Sequence of chain 1.X:
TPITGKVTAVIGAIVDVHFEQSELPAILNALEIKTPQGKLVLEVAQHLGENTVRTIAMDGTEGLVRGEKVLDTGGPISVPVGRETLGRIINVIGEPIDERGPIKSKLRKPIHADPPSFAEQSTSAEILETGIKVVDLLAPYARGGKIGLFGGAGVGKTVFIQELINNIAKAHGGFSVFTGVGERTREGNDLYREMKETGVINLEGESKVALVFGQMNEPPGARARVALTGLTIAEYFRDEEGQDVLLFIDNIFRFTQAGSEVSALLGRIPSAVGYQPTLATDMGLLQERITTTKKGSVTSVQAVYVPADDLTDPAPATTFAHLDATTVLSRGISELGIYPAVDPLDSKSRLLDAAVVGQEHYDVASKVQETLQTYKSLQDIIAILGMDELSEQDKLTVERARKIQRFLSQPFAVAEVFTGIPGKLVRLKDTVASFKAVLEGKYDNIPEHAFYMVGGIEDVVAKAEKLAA

This small molecule binds to this protein.
Small molecule (SMILES): Nc1ncnc2c1ncn2[C@@H]1O[C@H](CO[P](=O)(O)O[P](=O)(O)NP(=O)(O)O)[C@@H](O)[C@H]1O

Sequence of chain 1.T:
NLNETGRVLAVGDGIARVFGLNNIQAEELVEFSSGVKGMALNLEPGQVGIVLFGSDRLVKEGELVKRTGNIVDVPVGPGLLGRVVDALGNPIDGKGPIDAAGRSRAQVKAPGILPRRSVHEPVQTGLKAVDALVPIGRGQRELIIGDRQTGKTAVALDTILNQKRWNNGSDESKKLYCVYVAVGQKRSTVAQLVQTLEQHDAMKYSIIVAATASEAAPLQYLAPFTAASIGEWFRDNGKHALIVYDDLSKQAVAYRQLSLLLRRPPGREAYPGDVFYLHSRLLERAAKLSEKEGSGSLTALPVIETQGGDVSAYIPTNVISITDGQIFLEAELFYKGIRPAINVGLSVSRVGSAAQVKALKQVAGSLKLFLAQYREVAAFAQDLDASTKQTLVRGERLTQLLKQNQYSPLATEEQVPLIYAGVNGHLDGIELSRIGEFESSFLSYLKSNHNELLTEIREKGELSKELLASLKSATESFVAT

Binding-site contacts:
Ligand atom O2B contacts residue THR164 of chain 1.X at 2.4 Å (h-bond).
Ligand atom C2 contacts residue TYR345 of chain 1.X at 3.5 Å (hydrophobic).
Ligand atom O1B contacts residue GLY162 of chain 1.X at 3.0 Å (h-bond).
Ligand atom O1B contacts residue LYS163 of chain 1.X at 2.5 Å (salt-bridge).
Ligand atom C4 contacts residue TYR345 of chain 1.X at 3.4 Å (hydrophobic).
Ligand atom O4' contacts residue GLY160 of chain 1.X at 3.5 Å (h-bond).
Ligand atom O2A contacts residue ARG375 of chain 1.T at 2.9 Å (salt-bridge).
Ligand atom O3' contacts residue PHE424 of chain 1.X at 3.2 Å.
Ligand atom O2' contacts residue VAL373 of chain 1.T at 3.4 Å.
Ligand atom C8 contacts residue GLY162 of chain 1.X at 3.5 Å.
Ligand atom PB contacts residue LYS163 of chain 1.X at 3.4 Å.
Ligand atom O1A contacts residue LYS163 of chain 1.X at 3.3 Å (salt-bridge).
Ligand atom N1 contacts residue ALA421 of chain 1.X at 3.6 Å.
Ligand atom N3B contacts residue GLY160 of chain 1.X at 2.9 Å (h-bond).
Ligand atom O2G contacts residue GLU189 of chain 1.X at 3.4 Å (salt-bridge).
Ligand atom O3A contacts residue GLY160 of chain 1.X at 3.6 Å.
Ligand atom O2B contacts residue MG1 of chain 1.EB at 2.9 Å.
Ligand atom PG contacts residue MG1 of chain 1.EB at 3.4 Å.
Ligand atom O2G contacts residue THR164 of chain 1.X at 3.5 Å (h-bond).
Ligand atom N6 contacts residue PHE418 of chain 1.X at 3.4 Å.
Ligand atom N9 contacts residue TYR345 of chain 1.X at 3.5 Å.
Ligand atom N6 contacts residue TYR345 of chain 1.X at 3.4 Å.
Ligand atom C6 contacts residue TYR345 of chain 1.X at 3.3 Å (hydrophobic).
Ligand atom C5' contacts residue ARG375 of chain 1.T at 3.6 Å.
Ligand atom O3G contacts residue ARG375 of chain 1.T at 2.8 Å (salt-bridge).
Ligand atom N3B contacts residue LYS163 of chain 1.X at 3.2 Å (salt-bridge).
Ligand atom O3A contacts residue GLY162 of chain 1.X at 3.2 Å (h-bond).
Ligand atom O2G contacts residue MG1 of chain 1.EB at 1.9 Å.
Ligand atom O3G contacts residue SER346 of chain 1.T at 3.4 Å.
Ligand atom C5 contacts residue TYR345 of chain 1.X at 3.3 Å (hydrophobic).
Ligand atom O2G contacts residue ARG190 of chain 1.X at 3.1 Å (salt-bridge).
Ligand atom O3G contacts residue ARG190 of chain 1.X at 2.7 Å (salt-bridge).
Ligand atom O3' contacts residue ARG375 of chain 1.T at 3.4 Å.
Ligand atom O1G contacts residue SER346 of chain 1.T at 3.4 Å.
Ligand atom O1A contacts residue THR164 of chain 1.X at 3.0 Å (h-bond).
Ligand atom O2' contacts residue PHE424 of chain 1.X at 3.2 Å.
Ligand atom N1 contacts residue TYR345 of chain 1.X at 3.2 Å.
Ligand atom O1G contacts residue LYS163 of chain 1.X at 3.1 Å (salt-bridge).
Ligand atom O1A contacts residue VAL165 of chain 1.X at 2.9 Å (h-bond).
Ligand atom O1A contacts residue GLY162 of chain 1.X at 3.1 Å.